Sequence of chain 1.D:
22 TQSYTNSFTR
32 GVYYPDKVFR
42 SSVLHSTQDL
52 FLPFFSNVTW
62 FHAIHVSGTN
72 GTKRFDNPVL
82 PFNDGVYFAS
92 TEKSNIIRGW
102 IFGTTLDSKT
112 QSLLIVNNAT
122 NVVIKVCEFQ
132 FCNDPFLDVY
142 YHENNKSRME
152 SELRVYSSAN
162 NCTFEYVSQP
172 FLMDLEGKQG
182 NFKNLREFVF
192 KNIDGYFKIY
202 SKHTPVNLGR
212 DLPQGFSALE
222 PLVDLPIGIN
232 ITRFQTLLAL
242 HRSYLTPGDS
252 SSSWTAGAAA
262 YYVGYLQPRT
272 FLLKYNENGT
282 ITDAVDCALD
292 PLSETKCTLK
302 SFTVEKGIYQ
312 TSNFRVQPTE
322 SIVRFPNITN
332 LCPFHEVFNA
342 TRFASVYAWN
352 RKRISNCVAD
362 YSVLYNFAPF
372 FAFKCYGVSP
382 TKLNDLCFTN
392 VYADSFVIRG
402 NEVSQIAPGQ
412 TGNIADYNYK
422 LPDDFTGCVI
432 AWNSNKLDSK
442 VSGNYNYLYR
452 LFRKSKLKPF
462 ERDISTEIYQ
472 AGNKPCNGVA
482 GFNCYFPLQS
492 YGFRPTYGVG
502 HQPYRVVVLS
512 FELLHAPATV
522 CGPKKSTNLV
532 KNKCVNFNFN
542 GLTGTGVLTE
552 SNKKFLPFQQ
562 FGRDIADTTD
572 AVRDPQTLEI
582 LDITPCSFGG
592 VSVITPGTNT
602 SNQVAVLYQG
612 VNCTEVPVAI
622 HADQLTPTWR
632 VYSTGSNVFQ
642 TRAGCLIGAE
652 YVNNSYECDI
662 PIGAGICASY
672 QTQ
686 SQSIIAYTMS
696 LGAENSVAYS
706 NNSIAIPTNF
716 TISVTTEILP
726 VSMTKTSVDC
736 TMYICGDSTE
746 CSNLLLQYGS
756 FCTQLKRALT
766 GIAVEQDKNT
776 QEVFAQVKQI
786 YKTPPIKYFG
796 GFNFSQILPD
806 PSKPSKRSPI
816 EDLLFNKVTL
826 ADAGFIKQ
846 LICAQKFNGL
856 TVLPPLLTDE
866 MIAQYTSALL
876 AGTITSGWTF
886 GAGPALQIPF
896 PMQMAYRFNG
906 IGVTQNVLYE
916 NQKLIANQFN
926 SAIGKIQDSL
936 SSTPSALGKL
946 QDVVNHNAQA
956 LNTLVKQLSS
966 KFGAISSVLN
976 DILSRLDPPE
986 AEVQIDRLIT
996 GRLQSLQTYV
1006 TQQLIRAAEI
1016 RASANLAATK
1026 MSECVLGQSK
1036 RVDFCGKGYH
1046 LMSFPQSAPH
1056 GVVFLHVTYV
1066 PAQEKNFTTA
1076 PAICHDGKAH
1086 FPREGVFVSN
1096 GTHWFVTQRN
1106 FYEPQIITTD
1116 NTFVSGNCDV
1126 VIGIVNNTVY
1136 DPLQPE

Binding-site contacts:
Ligand atom C7 contacts residue GLN801 of chain 1.D at 4.0 Å.
Ligand atom C5 contacts residue ASN798 of chain 1.D at 3.7 Å.
Ligand atom O7 contacts residue GLN801 of chain 1.D at 3.0 Å (h-bond).
Ligand atom C4 contacts residue ASN798 of chain 1.D at 4.3 Å.
Ligand atom C2 contacts residue ASN798 of chain 1.D at 2.5 Å.
Ligand atom C7 contacts residue SER800 of chain 1.D at 4.4 Å.
Ligand atom O5 contacts residue ASN798 of chain 1.D at 2.4 Å (h-bond).
Ligand atom C1 contacts residue ASN798 of chain 1.D at 1.4 Å.
Ligand atom O7 contacts residue SER800 of chain 1.D at 3.6 Å.
Ligand atom C8 contacts residue GLN801 of chain 1.D at 4.4 Å.
Ligand atom N2 contacts residue ASN798 of chain 1.D at 2.8 Å (h-bond).
Ligand atom C8 contacts residue GLY929 of chain 1.D at 4.2 Å.
Ligand atom C7 contacts residue ASN798 of chain 1.D at 3.9 Å.
Ligand atom C3 contacts residue ASN798 of chain 1.D at 3.8 Å.
Ligand atom C2 contacts residue SER800 of chain 1.D at 4.1 Å.
Ligand atom O6 contacts residue ASN798 of chain 1.D at 4.1 Å.

A small-molecule ligand and the protein it binds are described below.
Small molecule (SMILES): CC(=O)N[C@H]1[C@H](O[C@H]2[C@H](O)[C@@H](NC(C)=O)CO[C@@H]2CO)O[C@H](CO)[C@@H](O)[C@@H]1O